Sequence of chain 1.D:
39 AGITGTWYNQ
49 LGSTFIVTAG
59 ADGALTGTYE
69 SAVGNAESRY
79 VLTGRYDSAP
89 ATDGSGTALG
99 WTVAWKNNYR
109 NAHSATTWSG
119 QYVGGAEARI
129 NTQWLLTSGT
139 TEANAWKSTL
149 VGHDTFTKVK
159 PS

Sequence of chain 1.M:
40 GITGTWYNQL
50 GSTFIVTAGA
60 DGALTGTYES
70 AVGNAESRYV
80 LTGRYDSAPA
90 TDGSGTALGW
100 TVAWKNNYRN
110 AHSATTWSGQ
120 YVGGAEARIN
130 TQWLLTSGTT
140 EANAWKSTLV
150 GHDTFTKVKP

This small molecule binds to this protein.
Small molecule (SMILES): NC(=O)CC[C@@H]1NC(=O)[C@H](CC2=c3ccccc3=NC2)NC(=O)[C@H]2CCCN2C(=O)[C@H](CCC(N)=O)NC(=O)[C@H](CC(N)=O)NC1=O

Binding-site contacts:
Ligand atom C contacts residue TYR67 of chain 1.D at 3.8 Å (hydrophobic).
Ligand atom CG contacts residue ALA70 of chain 1.D at 3.8 Å (hydrophobic).
Ligand atom O contacts residue ALA110 of chain 1.D at 3.6 Å.
Ligand atom CD1 contacts residue ARG108 of chain 1.D at 3.7 Å.
Ligand atom CZ3 contacts residue ARG108 of chain 1.D at 3.9 Å.
Ligand atom CA contacts residue TYR67 of chain 1.D at 3.8 Å (hydrophobic).
Ligand atom OD1 contacts residue THR114 of chain 1.D at 2.7 Å (h-bond).
Ligand atom O contacts residue TYR67 of chain 1.D at 2.9 Å (h-bond).
Ligand atom CE3 contacts residue ARG108 of chain 1.D at 3.8 Å.
Ligand atom CZ2 contacts residue ARG108 of chain 1.D at 3.8 Å.
Ligand atom O contacts residue SER69 of chain 1.D at 3.9 Å.
Ligand atom CA contacts residue TRP103 of chain 1.D at 3.8 Å (hydrophobic).
Ligand atom O contacts residue SER69 of chain 1.D at 3.3 Å.
Ligand atom O contacts residue TRP103 of chain 1.D at 3.4 Å.
Ligand atom CG contacts residue THR114 of chain 1.D at 3.8 Å.
Ligand atom NE1 contacts residue ARG108 of chain 1.D at 3.6 Å.
Ligand atom OD1 contacts residue LEU134 of chain 1.D at 3.7 Å.
Ligand atom CB contacts residue TRP144 of chain 1.M at 3.6 Å (hydrophobic).
Ligand atom NE2 contacts residue LEU134 of chain 1.D at 3.8 Å.
Ligand atom CZ3 contacts residue ASN109 of chain 1.D at 3.8 Å.
Ligand atom O contacts residue TRP103 of chain 1.D at 3.5 Å.
Ligand atom CA contacts residue TRP103 of chain 1.D at 3.5 Å (hydrophobic).
Ligand atom NE2 contacts residue TRP144 of chain 1.M at 3.4 Å.
Ligand atom NE2 contacts residue LEU49 of chain 1.D at 3.5 Å.
Ligand atom N contacts residue TRP103 of chain 1.D at 3.4 Å.
Ligand atom OE1 contacts residue SER112 of chain 1.D at 3.0 Å (h-bond).
Ligand atom C contacts residue TRP103 of chain 1.D at 3.6 Å (hydrophobic).
Ligand atom O contacts residue SER51 of chain 1.D at 3.1 Å (h-bond).
Ligand atom CG contacts residue ALA110 of chain 1.D at 3.9 Å (hydrophobic).
Ligand atom CE2 contacts residue ARG108 of chain 1.D at 3.8 Å.
Ligand atom CD contacts residue SER112 of chain 1.D at 3.8 Å.
Ligand atom OD1 contacts residue TRP103 of chain 1.D at 3.6 Å.
Ligand atom CG contacts residue TRP144 of chain 1.M at 3.8 Å (hydrophobic).
Ligand atom O contacts residue SER69 of chain 1.D at 2.9 Å (h-bond).
Ligand atom CD contacts residue SER69 of chain 1.D at 3.8 Å.
Ligand atom OE1 contacts residue LEU134 of chain 1.D at 3.8 Å.
Ligand atom O contacts residue TYR78 of chain 1.D at 3.7 Å.
Ligand atom CD contacts residue TRP144 of chain 1.M at 3.9 Å (hydrophobic).
Ligand atom ND2 contacts residue TRP132 of chain 1.D at 3.3 Å.
Ligand atom CG contacts residue SER112 of chain 1.D at 3.8 Å.